This small molecule binds to this protein.
Small molecule (SMILES): COc1cccc2[nH]c(C(=O)N[C@@H](CC(C)C)C(=O)N[C@@H](C[C@@H]3CCNC3=O)[C@H](O)CO)cc12

Sequence of chain 1.B:
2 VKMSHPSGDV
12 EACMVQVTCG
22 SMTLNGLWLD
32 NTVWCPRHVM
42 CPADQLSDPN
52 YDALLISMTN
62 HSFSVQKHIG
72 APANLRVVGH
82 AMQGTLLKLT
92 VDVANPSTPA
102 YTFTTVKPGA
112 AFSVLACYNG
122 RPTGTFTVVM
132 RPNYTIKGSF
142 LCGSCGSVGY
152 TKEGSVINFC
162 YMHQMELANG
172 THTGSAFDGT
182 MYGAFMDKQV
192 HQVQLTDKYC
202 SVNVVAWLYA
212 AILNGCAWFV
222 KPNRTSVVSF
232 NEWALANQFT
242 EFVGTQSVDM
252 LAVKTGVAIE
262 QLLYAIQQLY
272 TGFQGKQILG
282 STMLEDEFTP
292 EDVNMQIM

Binding-site contacts:
Ligand atom C32 contacts residue LEU142 of chain 1.B at 3.5 Å (hydrophobic).
Ligand atom C1 contacts residue VAL191 of chain 1.B at 3.5 Å (hydrophobic).
Ligand atom N14 contacts residue GLN190 of chain 1.B at 3.1 Å (h-bond).
Ligand atom C15 contacts residue GLN165 of chain 1.B at 3.4 Å.
Ligand atom O2 contacts residue HIS192 of chain 1.B at 3.6 Å.
Ligand atom O37 contacts residue LEU25 of chain 1.B at 3.4 Å.
Ligand atom N31 contacts residue LEU142 of chain 1.B at 3.5 Å (h-bond).
Ligand atom O37 contacts residue HIS39 of chain 1.B at 2.3 Å (h-bond).
Ligand atom C34 contacts residue CYS146 of chain 1.B at 1.9 Å (hydrophobic).
Ligand atom O13 contacts residue MET166 of chain 1.B at 3.4 Å.
Ligand atom O33 contacts residue SER145 of chain 1.B at 3.6 Å.
Ligand atom N23 contacts residue GLN165 of chain 1.B at 3.3 Å (h-bond).
Ligand atom C3 contacts residue HIS192 of chain 1.B at 3.7 Å.
Ligand atom O2 contacts residue VAL191 of chain 1.B at 3.0 Å (h-bond).
Ligand atom O33 contacts residue HIS164 of chain 1.B at 3.4 Å (h-bond).
Ligand atom C20 contacts residue GLN165 of chain 1.B at 3.4 Å.
Ligand atom C1 contacts residue HIS192 of chain 1.B at 3.7 Å.
Ligand atom N23 contacts residue CYS146 of chain 1.B at 3.0 Å (h-bond).
Ligand atom O35 contacts residue CYS146 of chain 1.B at 2.9 Å (h-bond).
Ligand atom C1 contacts residue GLN190 of chain 1.B at 2.9 Å.
Ligand atom C36 contacts residue HIS39 of chain 1.B at 3.3 Å.
Ligand atom C26 contacts residue CYS146 of chain 1.B at 3.4 Å (hydrophobic).
Ligand atom C19 contacts residue ASP188 of chain 1.B at 3.6 Å.
Ligand atom C4 contacts residue HIS192 of chain 1.B at 3.6 Å.
Ligand atom O37 contacts residue CYS146 of chain 1.B at 3.0 Å (h-bond).
Ligand atom C24 contacts residue CYS146 of chain 1.B at 2.9 Å (hydrophobic).
Ligand atom O35 contacts residue GLY144 of chain 1.B at 3.5 Å (h-bond).
Ligand atom O33 contacts residue PHE141 of chain 1.B at 3.5 Å (h-bond).
Ligand atom N31 contacts residue PHE141 of chain 1.B at 3.5 Å (h-bond).
Ligand atom N8 contacts residue GLU167 of chain 1.B at 3.1 Å (salt-bridge).
Ligand atom O33 contacts residue GLU167 of chain 1.B at 3.7 Å.
Ligand atom C3 contacts residue VAL191 of chain 1.B at 3.5 Å (hydrophobic).
Ligand atom O2 contacts residue GLN190 of chain 1.B at 2.9 Å.
Ligand atom O33 contacts residue LEU142 of chain 1.B at 3.7 Å.
Ligand atom O13 contacts residue GLU167 of chain 1.B at 3.1 Å (salt-bridge).
Ligand atom C19 contacts residue LYS189 of chain 1.B at 3.7 Å.
Ligand atom N31 contacts residue GLU167 of chain 1.B at 3.6 Å.
Ligand atom C36 contacts residue CYS146 of chain 1.B at 2.4 Å (hydrophobic).
Ligand atom C10 contacts residue GLN190 of chain 1.B at 3.2 Å.
Ligand atom O35 contacts residue SER145 of chain 1.B at 3.7 Å.